Sequence of chain 10.B:
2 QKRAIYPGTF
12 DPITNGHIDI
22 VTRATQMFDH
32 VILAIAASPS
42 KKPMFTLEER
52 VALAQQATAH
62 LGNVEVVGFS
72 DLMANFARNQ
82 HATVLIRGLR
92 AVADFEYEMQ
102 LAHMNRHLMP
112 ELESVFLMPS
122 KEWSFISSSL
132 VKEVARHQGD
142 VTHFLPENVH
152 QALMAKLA

This small molecule binds to this protein.
Small molecule (SMILES): CC1(C)OC(=O)c2ccccc2[C@H]1n1cncc1C(F)F

Binding-site contacts:
Ligand atom N16 contacts residue LEU102 of chain 10.B at 3.6 Å.
Ligand atom C17 contacts residue MET74 of chain 10.B at 4.0 Å (hydrophobic).
Ligand atom C13 contacts residue SO41 of chain 10.I at 3.9 Å.
Ligand atom F20 contacts residue SO41 of chain 10.K at 2.5 Å.
Ligand atom C1 contacts residue TYR98 of chain 10.B at 3.6 Å (hydrophobic).
Ligand atom C2 contacts residue LEU102 of chain 10.B at 4.2 Å (hydrophobic).
Ligand atom C1 contacts residue LEU102 of chain 10.B at 3.5 Å (hydrophobic).
Ligand atom C4 contacts residue LEU102 of chain 10.B at 3.5 Å (hydrophobic).
Ligand atom C7 contacts residue MET74 of chain 10.B at 3.6 Å (hydrophobic).
Ligand atom O11 contacts residue MET74 of chain 10.B at 3.0 Å (h-bond).
Ligand atom C6 contacts residue GLU134 of chain 8.B at 4.1 Å.
Ligand atom C12 contacts residue ALA37 of chain 10.B at 3.7 Å (hydrophobic).
Ligand atom C3 contacts residue VAL135 of chain 8.B at 3.8 Å (hydrophobic).
Ligand atom C5 contacts residue LEU102 of chain 10.B at 4.2 Å (hydrophobic).
Ligand atom C15 contacts residue MET74 of chain 10.B at 3.6 Å (hydrophobic).
Ligand atom O11 contacts residue LEU73 of chain 10.B at 3.2 Å.
Ligand atom C1 contacts residue LEU131 of chain 8.B at 3.7 Å (hydrophobic).
Ligand atom C2 contacts residue LEU131 of chain 8.B at 3.6 Å (hydrophobic).
Ligand atom F21 contacts residue GLY9 of chain 10.B at 3.4 Å.
Ligand atom C4 contacts residue GLU134 of chain 8.B at 3.4 Å.
Ligand atom C18 contacts residue LEU102 of chain 10.B at 3.9 Å (hydrophobic).
Ligand atom C1 contacts residue GLU134 of chain 8.B at 3.2 Å.
Ligand atom C19 contacts residue SO41 of chain 10.K at 3.1 Å.
Ligand atom C5 contacts residue GLU134 of chain 8.B at 3.9 Å.
Ligand atom O8 contacts residue MET74 of chain 10.B at 3.4 Å (h-bond).
Ligand atom C2 contacts residue VAL135 of chain 8.B at 3.7 Å (hydrophobic).
Ligand atom F21 contacts residue ARG88 of chain 10.B at 3.3 Å.
Ligand atom C4 contacts residue TYR98 of chain 10.B at 3.5 Å (hydrophobic).
Ligand atom C17 contacts residue LEU102 of chain 10.B at 3.6 Å (hydrophobic).
Ligand atom C15 contacts residue LEU102 of chain 10.B at 3.8 Å (hydrophobic).
Ligand atom F21 contacts residue PRO8 of chain 10.B at 3.7 Å.
Ligand atom C2 contacts residue GLU134 of chain 8.B at 3.1 Å.
Ligand atom C13 contacts residue HIS138 of chain 8.B at 3.4 Å.
Ligand atom C13 contacts residue GLU134 of chain 8.B at 4.1 Å.
Ligand atom N16 contacts residue MET74 of chain 10.B at 3.6 Å.
Ligand atom F21 contacts residue SO41 of chain 10.K at 2.9 Å.
Ligand atom C12 contacts residue PHE70 of chain 10.B at 3.7 Å (hydrophobic).
Ligand atom N16 contacts residue ASN106 of chain 10.B at 3.4 Å (h-bond).
Ligand atom C15 contacts residue ASN106 of chain 10.B at 4.1 Å.
Ligand atom C3 contacts residue GLU134 of chain 8.B at 3.6 Å.

Sequence of chain 8.B:
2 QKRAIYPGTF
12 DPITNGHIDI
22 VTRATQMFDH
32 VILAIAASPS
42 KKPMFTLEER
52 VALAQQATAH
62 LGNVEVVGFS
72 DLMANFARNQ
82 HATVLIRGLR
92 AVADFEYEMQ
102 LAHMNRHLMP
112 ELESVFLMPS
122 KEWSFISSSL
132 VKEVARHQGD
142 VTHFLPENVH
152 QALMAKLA